Binding-site contacts:
Ligand atom C3 contacts residue ASN798 of chain 1.C at 3.8 Å.
Ligand atom C5 contacts residue ASN798 of chain 1.C at 3.7 Å.
Ligand atom N2 contacts residue ASN798 of chain 1.C at 2.9 Å (h-bond).
Ligand atom C8 contacts residue LYS792 of chain 1.C at 3.4 Å.
Ligand atom C1 contacts residue ASN798 of chain 1.C at 1.4 Å.
Ligand atom N2 contacts residue SER800 of chain 1.C at 3.5 Å (h-bond).
Ligand atom C8 contacts residue ASN798 of chain 1.C at 4.3 Å.
Ligand atom C7 contacts residue ASN798 of chain 1.C at 3.2 Å.
Ligand atom C1 contacts residue SER800 of chain 1.C at 3.4 Å.
Ligand atom C8 contacts residue PHE799 of chain 1.C at 4.2 Å (hydrophobic).
Ligand atom C8 contacts residue PHE797 of chain 1.C at 4.4 Å (hydrophobic).
Ligand atom C2 contacts residue SER800 of chain 1.C at 3.8 Å.
Ligand atom C4 contacts residue ASN798 of chain 1.C at 4.2 Å.
Ligand atom O5 contacts residue ASN798 of chain 1.C at 2.4 Å (h-bond).
Ligand atom C8 contacts residue SER800 of chain 1.C at 4.5 Å.
Ligand atom O5 contacts residue SER800 of chain 1.C at 4.4 Å.
Ligand atom C2 contacts residue ASN798 of chain 1.C at 2.4 Å.
Ligand atom O7 contacts residue ASN798 of chain 1.C at 3.2 Å (h-bond).
Ligand atom C3 contacts residue SER800 of chain 1.C at 3.9 Å.

The protein below binds the small molecule below.
Small molecule (SMILES): CC(=O)N[C@@H]1[C@@H](O)[C@H](O)[C@@H](CO)O[C@H]1O

Sequence of chain 1.C:
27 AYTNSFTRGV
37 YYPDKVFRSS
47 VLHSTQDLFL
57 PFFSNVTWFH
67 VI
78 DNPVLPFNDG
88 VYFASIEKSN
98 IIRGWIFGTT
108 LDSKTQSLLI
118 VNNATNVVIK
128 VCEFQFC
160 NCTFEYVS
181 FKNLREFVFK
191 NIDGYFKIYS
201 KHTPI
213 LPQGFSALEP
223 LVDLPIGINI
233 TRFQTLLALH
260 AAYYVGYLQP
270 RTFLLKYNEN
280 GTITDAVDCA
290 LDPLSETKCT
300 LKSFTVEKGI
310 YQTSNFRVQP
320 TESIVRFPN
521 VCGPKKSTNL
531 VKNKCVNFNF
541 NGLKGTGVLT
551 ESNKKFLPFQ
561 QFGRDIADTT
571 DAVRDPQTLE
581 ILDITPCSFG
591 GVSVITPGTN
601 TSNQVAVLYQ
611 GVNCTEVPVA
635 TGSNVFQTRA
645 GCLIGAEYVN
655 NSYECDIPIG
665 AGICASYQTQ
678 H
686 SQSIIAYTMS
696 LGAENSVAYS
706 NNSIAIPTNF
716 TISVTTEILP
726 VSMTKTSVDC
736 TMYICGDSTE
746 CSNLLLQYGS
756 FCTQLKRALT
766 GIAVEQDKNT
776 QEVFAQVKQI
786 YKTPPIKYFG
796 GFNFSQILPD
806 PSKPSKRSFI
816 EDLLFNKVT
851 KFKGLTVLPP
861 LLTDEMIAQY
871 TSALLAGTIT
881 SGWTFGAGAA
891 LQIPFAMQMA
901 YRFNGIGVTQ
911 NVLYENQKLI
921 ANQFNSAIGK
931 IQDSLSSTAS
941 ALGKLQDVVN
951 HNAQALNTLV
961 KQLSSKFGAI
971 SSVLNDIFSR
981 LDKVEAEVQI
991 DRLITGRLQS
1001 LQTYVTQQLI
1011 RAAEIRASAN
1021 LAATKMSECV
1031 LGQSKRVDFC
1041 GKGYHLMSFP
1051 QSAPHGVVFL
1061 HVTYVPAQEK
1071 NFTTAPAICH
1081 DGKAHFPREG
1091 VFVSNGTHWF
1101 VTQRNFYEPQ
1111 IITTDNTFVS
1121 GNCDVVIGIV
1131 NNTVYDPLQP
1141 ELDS